Sequence of chain 1.C:
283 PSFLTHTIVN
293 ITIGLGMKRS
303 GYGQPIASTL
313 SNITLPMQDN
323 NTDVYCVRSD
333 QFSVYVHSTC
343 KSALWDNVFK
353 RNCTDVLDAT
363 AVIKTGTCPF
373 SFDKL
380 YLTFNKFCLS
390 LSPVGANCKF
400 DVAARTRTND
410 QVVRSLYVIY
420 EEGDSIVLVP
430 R

Sequence of chain 1.A:
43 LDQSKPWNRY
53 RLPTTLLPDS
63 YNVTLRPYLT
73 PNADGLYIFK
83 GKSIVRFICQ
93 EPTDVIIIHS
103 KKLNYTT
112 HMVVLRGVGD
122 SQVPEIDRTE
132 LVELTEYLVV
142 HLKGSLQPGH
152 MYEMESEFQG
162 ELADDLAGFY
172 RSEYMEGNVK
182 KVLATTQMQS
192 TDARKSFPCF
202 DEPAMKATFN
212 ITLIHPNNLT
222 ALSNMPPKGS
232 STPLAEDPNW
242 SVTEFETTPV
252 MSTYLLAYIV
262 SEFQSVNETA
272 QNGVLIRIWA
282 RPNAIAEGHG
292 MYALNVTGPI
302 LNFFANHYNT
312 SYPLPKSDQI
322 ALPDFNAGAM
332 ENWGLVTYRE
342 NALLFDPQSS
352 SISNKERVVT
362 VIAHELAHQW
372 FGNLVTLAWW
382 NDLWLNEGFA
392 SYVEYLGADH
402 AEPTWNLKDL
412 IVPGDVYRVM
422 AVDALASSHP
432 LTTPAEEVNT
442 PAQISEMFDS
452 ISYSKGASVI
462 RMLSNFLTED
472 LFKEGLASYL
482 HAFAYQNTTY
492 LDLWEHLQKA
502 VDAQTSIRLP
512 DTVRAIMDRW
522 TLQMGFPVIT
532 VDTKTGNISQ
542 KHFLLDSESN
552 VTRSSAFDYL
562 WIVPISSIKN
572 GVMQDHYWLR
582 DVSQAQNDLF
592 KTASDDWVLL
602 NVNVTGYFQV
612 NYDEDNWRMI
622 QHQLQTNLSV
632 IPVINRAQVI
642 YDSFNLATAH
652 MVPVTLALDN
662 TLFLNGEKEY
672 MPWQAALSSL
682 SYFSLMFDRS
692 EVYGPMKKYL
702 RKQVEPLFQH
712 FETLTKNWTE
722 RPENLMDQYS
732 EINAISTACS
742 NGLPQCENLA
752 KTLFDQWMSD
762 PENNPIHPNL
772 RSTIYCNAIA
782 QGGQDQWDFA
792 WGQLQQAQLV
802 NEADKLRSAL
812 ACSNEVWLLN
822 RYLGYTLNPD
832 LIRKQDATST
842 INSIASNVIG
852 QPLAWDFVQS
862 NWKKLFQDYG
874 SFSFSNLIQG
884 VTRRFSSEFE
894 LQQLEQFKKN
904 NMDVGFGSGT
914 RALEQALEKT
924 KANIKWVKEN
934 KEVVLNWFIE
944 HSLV

Binding-site contacts:
Ligand atom C4 contacts residue ASN718 of chain 1.A at 4.2 Å.
Ligand atom N2 contacts residue ASN718 of chain 1.A at 2.9 Å (h-bond).
Ligand atom C3 contacts residue ASN718 of chain 1.A at 3.8 Å.
Ligand atom C8 contacts residue ILE308 of chain 1.C at 4.5 Å (hydrophobic).
Ligand atom C3 contacts residue GLN306 of chain 1.C at 4.1 Å.
Ligand atom C1 contacts residue TYR304 of chain 1.C at 4.4 Å (hydrophobic).
Ligand atom O6 contacts residue TYR304 of chain 1.C at 3.6 Å.
Ligand atom O6 contacts residue GLN306 of chain 1.C at 2.9 Å (h-bond).
Ligand atom O5 contacts residue TYR304 of chain 1.C at 3.6 Å.
Ligand atom O7 contacts residue ILE308 of chain 1.C at 3.9 Å.
Ligand atom C5 contacts residue ASN718 of chain 1.A at 3.7 Å.
Ligand atom C2 contacts residue ASN718 of chain 1.A at 2.5 Å.
Ligand atom C8 contacts residue GLN306 of chain 1.C at 3.7 Å.
Ligand atom O7 contacts residue ASN718 of chain 1.A at 4.3 Å.
Ligand atom O5 contacts residue GLN306 of chain 1.C at 2.9 Å (h-bond).
Ligand atom C4 contacts residue GLN306 of chain 1.C at 3.6 Å.
Ligand atom C6 contacts residue TYR304 of chain 1.C at 4.2 Å (hydrophobic).
Ligand atom C5 contacts residue TYR304 of chain 1.C at 4.5 Å (hydrophobic).
Ligand atom O5 contacts residue ASN718 of chain 1.A at 2.4 Å (h-bond).
Ligand atom C7 contacts residue ASN718 of chain 1.A at 3.6 Å.
Ligand atom C2 contacts residue GLN306 of chain 1.C at 3.4 Å.
Ligand atom C8 contacts residue ASN718 of chain 1.A at 4.0 Å.
Ligand atom C1 contacts residue GLN306 of chain 1.C at 3.4 Å.
Ligand atom C6 contacts residue GLN306 of chain 1.C at 3.9 Å.
Ligand atom C5 contacts residue GLN306 of chain 1.C at 3.6 Å.
Ligand atom O7 contacts residue GLN410 of chain 1.C at 4.3 Å.
Ligand atom C1 contacts residue ASN718 of chain 1.A at 1.4 Å.
Ligand atom C7 contacts residue ILE308 of chain 1.C at 4.3 Å (hydrophobic).

The protein below binds the small molecule below.
Small molecule (SMILES): CC(=O)N[C@@H]1[C@@H](O)[C@H](O)[C@@H](CO)O[C@H]1O